Binding-site contacts:
Ligand atom C4 contacts residue ASN1131 of chain 1.A at 4.2 Å.
Ligand atom C3 contacts residue ASN1131 of chain 1.A at 3.8 Å.
Ligand atom O5 contacts residue ASN1131 of chain 1.A at 2.4 Å (h-bond).
Ligand atom C7 contacts residue ASN1131 of chain 1.A at 3.2 Å.
Ligand atom N2 contacts residue ASN1131 of chain 1.A at 2.9 Å (h-bond).
Ligand atom O7 contacts residue ASN1131 of chain 1.A at 3.2 Å (h-bond).
Ligand atom C1 contacts residue ASN1131 of chain 1.A at 1.4 Å.
Ligand atom C2 contacts residue ASN1131 of chain 1.A at 2.5 Å.
Ligand atom C5 contacts residue ASN1131 of chain 1.A at 3.7 Å.
Ligand atom C8 contacts residue ASN1131 of chain 1.A at 4.4 Å.

This small molecule binds to this protein.
Small molecule (SMILES): CC(=O)N[C@H]1[C@H](O[C@H]2[C@H](O)[C@@H](NC(C)=O)CO[C@@H]2CO)O[C@H](CO)[C@@H](O)[C@@H]1O

Sequence of chain 1.A:
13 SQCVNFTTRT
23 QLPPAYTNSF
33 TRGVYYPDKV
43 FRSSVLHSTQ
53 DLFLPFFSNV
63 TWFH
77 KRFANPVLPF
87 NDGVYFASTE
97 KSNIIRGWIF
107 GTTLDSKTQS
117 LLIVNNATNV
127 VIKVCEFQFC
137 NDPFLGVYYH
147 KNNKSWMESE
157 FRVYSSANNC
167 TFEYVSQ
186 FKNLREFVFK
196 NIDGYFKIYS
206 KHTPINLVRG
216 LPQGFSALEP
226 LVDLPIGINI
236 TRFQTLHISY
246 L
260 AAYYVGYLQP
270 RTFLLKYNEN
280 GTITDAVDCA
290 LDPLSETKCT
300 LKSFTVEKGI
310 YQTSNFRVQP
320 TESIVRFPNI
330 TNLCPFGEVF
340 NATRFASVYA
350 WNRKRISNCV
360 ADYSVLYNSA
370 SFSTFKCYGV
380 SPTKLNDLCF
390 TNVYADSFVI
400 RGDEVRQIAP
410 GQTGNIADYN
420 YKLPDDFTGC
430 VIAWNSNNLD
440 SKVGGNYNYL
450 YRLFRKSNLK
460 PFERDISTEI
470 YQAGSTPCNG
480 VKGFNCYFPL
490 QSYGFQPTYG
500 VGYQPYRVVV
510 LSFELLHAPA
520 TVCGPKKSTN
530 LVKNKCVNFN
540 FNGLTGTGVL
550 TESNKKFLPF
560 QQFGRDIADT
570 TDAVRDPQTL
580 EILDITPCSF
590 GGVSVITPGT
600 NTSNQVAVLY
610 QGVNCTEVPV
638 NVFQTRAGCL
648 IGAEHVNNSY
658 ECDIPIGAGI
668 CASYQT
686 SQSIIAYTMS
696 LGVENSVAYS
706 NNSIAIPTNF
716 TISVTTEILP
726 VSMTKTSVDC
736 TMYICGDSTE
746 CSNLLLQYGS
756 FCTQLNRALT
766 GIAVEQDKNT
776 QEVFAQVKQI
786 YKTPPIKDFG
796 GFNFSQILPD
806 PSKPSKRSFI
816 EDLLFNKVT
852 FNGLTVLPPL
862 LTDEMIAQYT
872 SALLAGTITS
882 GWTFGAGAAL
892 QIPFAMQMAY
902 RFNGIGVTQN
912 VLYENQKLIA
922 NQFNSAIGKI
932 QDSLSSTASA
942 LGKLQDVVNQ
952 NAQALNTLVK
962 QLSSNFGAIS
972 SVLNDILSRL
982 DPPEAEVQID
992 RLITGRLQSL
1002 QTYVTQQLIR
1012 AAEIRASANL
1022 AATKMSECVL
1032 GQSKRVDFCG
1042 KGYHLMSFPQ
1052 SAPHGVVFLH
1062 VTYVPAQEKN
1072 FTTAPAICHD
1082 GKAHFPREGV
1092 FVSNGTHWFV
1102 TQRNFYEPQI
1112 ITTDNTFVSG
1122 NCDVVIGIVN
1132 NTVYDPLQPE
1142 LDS